Sequence of chain 1.D:
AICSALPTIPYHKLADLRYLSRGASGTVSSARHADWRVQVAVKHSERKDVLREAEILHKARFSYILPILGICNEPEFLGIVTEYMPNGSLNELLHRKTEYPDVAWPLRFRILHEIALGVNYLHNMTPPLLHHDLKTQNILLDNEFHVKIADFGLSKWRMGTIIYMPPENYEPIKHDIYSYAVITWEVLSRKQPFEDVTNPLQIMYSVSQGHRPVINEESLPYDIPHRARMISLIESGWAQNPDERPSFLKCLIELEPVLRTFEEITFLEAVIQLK

The protein below binds the small molecule below.
Small molecule (SMILES): CN1CCN(CCOc2cc3ncc(-c4cc(N)nc(Cl)c4)n3cc2S(=O)(=O)C(C)(C)C)CC1

Binding-site contacts:
Ligand atom N9 contacts residue TYR96 of chain 1.D at 3.9 Å.
Ligand atom C21 contacts residue ALA162 of chain 1.D at 3.9 Å (hydrophobic).
Ligand atom C3 contacts residue TYR96 of chain 1.D at 3.8 Å (hydrophobic).
Ligand atom C12 contacts residue GLY100 of chain 1.D at 3.8 Å.
Ligand atom CL25 contacts residue THR94 of chain 1.D at 3.3 Å.
Ligand atom O10 contacts residue GLY100 of chain 1.D at 3.9 Å.
Ligand atom C34 contacts residue GLY100 of chain 1.D at 3.7 Å.
Ligand atom C7 contacts residue ALA44 of chain 1.D at 3.9 Å (hydrophobic).
Ligand atom N9 contacts residue ALA44 of chain 1.D at 3.9 Å.
Ligand atom CL25 contacts residue LEU78 of chain 1.D at 3.9 Å.
Ligand atom C6 contacts residue VAL31 of chain 1.D at 3.7 Å (hydrophobic).
Ligand atom O29 contacts residue VAL31 of chain 1.D at 2.6 Å.
Ligand atom C34 contacts residue SER101 of chain 1.D at 3.8 Å.
Ligand atom C8 contacts residue LEU152 of chain 1.D at 3.9 Å (hydrophobic).
Ligand atom C33 contacts residue SER24 of chain 1.D at 3.3 Å.
Ligand atom N9 contacts residue MET97 of chain 1.D at 2.9 Å (h-bond).
Ligand atom C11 contacts residue GLY100 of chain 1.D at 3.8 Å.
Ligand atom C8 contacts residue MET97 of chain 1.D at 3.8 Å (hydrophobic).
Ligand atom C11 contacts residue PRO98 of chain 1.D at 3.8 Å (hydrophobic).
Ligand atom C14 contacts residue LEU152 of chain 1.D at 3.8 Å (hydrophobic).
Ligand atom C14 contacts residue VAL31 of chain 1.D at 3.9 Å (hydrophobic).
Ligand atom C24 contacts residue ALA44 of chain 1.D at 3.9 Å (hydrophobic).
Ligand atom C24 contacts residue LEU78 of chain 1.D at 3.6 Å (hydrophobic).
Ligand atom O29 contacts residue SER24 of chain 1.D at 3.4 Å.
Ligand atom C20 contacts residue LEU152 of chain 1.D at 3.6 Å (hydrophobic).
Ligand atom C3 contacts residue MET97 of chain 1.D at 3.0 Å (hydrophobic).
Ligand atom C11 contacts residue TYR96 of chain 1.D at 3.2 Å (hydrophobic).
Ligand atom C2 contacts residue MET97 of chain 1.D at 3.8 Å (hydrophobic).
Ligand atom N26 contacts residue ALA162 of chain 1.D at 3.7 Å.
Ligand atom N26 contacts residue ASP163 of chain 1.D at 3.0 Å (salt-bridge).
Ligand atom C24 contacts residue THR94 of chain 1.D at 3.7 Å.
Ligand atom O30 contacts residue LEU23 of chain 1.D at 3.5 Å.
Ligand atom C8 contacts residue GLU95 of chain 1.D at 3.5 Å.
Ligand atom CL25 contacts residue LYS46 of chain 1.D at 3.8 Å.
Ligand atom C7 contacts residue LEU152 of chain 1.D at 3.8 Å (hydrophobic).
Ligand atom S28 contacts residue VAL31 of chain 1.D at 3.9 Å.
Ligand atom C11 contacts residue MET97 of chain 1.D at 3.4 Å (hydrophobic).
Ligand atom C12 contacts residue PRO98 of chain 1.D at 3.7 Å (hydrophobic).
Ligand atom C8 contacts residue ALA44 of chain 1.D at 3.5 Å (hydrophobic).
Ligand atom C23 contacts residue LEU78 of chain 1.D at 3.6 Å (hydrophobic).